Binding-site contacts:
Ligand atom C8 contacts residue ASN87 of chain 1.A at 2.8 Å.
Ligand atom C7 contacts residue ASN87 of chain 1.A at 2.9 Å.
Ligand atom O7 contacts residue ARG82 of chain 1.A at 4.2 Å.
Ligand atom C6 contacts residue GLY291 of chain 1.A at 4.0 Å.
Ligand atom C3 contacts residue ASN87 of chain 1.A at 4.0 Å.
Ligand atom O6 contacts residue PHE290 of chain 1.A at 3.9 Å.
Ligand atom O6 contacts residue GLY291 of chain 1.A at 3.6 Å (h-bond).
Ligand atom O6 contacts residue ARG295 of chain 1.A at 3.8 Å.
Ligand atom O4 contacts residue ASP294 of chain 1.A at 3.8 Å.
Ligand atom O7 contacts residue ASN87 of chain 1.A at 3.5 Å (h-bond).
Ligand atom C5 contacts residue ARG295 of chain 1.A at 4.1 Å.
Ligand atom C5 contacts residue ASN87 of chain 1.A at 3.7 Å.
Ligand atom C1 contacts residue ASN87 of chain 1.A at 2.1 Å.
Ligand atom O6 contacts residue ASP294 of chain 1.A at 4.3 Å.
Ligand atom O5 contacts residue ASN87 of chain 1.A at 2.3 Å (h-bond).
Ligand atom C6 contacts residue ARG295 of chain 1.A at 3.4 Å.
Ligand atom C8 contacts residue PHE290 of chain 1.A at 4.5 Å (hydrophobic).
Ligand atom C5 contacts residue ASP294 of chain 1.A at 4.2 Å.
Ligand atom C2 contacts residue ASN87 of chain 1.A at 2.6 Å.
Ligand atom C4 contacts residue ASN87 of chain 1.A at 4.4 Å.
Ligand atom N2 contacts residue ASN87 of chain 1.A at 3.0 Å (h-bond).
Ligand atom O5 contacts residue ARG295 of chain 1.A at 3.6 Å.

Sequence of chain 1.A:
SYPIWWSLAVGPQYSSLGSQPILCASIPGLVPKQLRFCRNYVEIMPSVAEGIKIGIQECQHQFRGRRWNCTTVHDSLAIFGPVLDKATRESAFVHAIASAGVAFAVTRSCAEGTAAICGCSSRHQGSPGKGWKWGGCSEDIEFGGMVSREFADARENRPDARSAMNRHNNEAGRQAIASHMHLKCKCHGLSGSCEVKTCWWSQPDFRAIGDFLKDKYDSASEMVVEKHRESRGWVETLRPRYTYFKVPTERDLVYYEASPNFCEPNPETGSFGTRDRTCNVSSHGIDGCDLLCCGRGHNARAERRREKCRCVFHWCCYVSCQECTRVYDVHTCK

A small-molecule ligand and the protein it binds are described below.
Small molecule (SMILES): CC(=O)N[C@H]1[C@H](O[C@H]2[C@H](O)[C@@H](NC(C)=O)CO[C@@H]2CO)O[C@H](CO)[C@@H](O)[C@@H]1O